Binding-site contacts:
Ligand atom C5 contacts residue LYS159 of chain 1.D at 4.0 Å.
Ligand atom OAD contacts residue SER132 of chain 1.D at 2.8 Å (h-bond).
Ligand atom N2 contacts residue VAL181 of chain 1.D at 3.8 Å.
Ligand atom OAD contacts residue ASP131 of chain 1.D at 3.9 Å.
Ligand atom O6 contacts residue PHE180 of chain 1.D at 3.7 Å.
Ligand atom N2 contacts residue LEU186 of chain 1.D at 3.4 Å.
Ligand atom N1 contacts residue VAL181 of chain 1.D at 2.7 Å (h-bond).
Ligand atom OAE contacts residue GLY133 of chain 1.D at 3.8 Å.
Ligand atom PAV contacts residue SER132 of chain 1.D at 3.5 Å.
Ligand atom N1 contacts residue PHE180 of chain 1.D at 3.3 Å.
Ligand atom N3 contacts residue PHE180 of chain 1.D at 3.5 Å.
Ligand atom C6 contacts residue LEU186 of chain 1.D at 4.0 Å (hydrophobic).
Ligand atom OAC contacts residue ASP131 of chain 1.D at 2.8 Å (salt-bridge).
Ligand atom N2 contacts residue ASP187 of chain 1.D at 2.9 Å (salt-bridge).
Ligand atom OAC contacts residue SER132 of chain 1.D at 3.2 Å (h-bond).
Ligand atom OAC contacts residue GLY133 of chain 1.D at 3.0 Å (h-bond).
Ligand atom N1 contacts residue LEU186 of chain 1.D at 3.3 Å.
Ligand atom CAS contacts residue POP1 of chain 1.T at 3.8 Å.
Ligand atom C6 contacts residue LYS159 of chain 1.D at 4.0 Å.
Ligand atom O6 contacts residue LYS159 of chain 1.D at 3.1 Å (salt-bridge).
Ligand atom C2 contacts residue LEU186 of chain 1.D at 3.6 Å (hydrophobic).
Ligand atom N7 contacts residue LYS159 of chain 1.D at 3.5 Å (salt-bridge).
Ligand atom C2 contacts residue PHE180 of chain 1.D at 3.3 Å (hydrophobic).
Ligand atom C2 contacts residue ASP187 of chain 1.D at 4.0 Å.
Ligand atom O6 contacts residue VAL181 of chain 1.D at 3.0 Å (h-bond).
Ligand atom C4 contacts residue PHE180 of chain 1.D at 3.6 Å (hydrophobic).
Ligand atom OAE contacts residue THR135 of chain 1.D at 4.1 Å.
Ligand atom OAN contacts residue VAL129 of chain 1.D at 3.9 Å.
Ligand atom C2 contacts residue VAL181 of chain 1.D at 3.7 Å (hydrophobic).
Ligand atom OAE contacts residue SER132 of chain 1.D at 3.3 Å (h-bond).
Ligand atom OAC contacts residue VAL130 of chain 1.D at 3.7 Å.
Ligand atom C6 contacts residue VAL181 of chain 1.D at 3.5 Å (hydrophobic).
Ligand atom N2 contacts residue PHE180 of chain 1.D at 3.6 Å.
Ligand atom C6 contacts residue PHE180 of chain 1.D at 3.4 Å (hydrophobic).
Ligand atom CAG contacts residue POP1 of chain 1.T at 3.2 Å.
Ligand atom C5 contacts residue PHE180 of chain 1.D at 3.6 Å (hydrophobic).
Ligand atom PAV contacts residue GLY133 of chain 1.D at 4.0 Å.
Ligand atom CAI contacts residue VAL129 of chain 1.D at 3.9 Å (hydrophobic).
Ligand atom PAV contacts residue ASP131 of chain 1.D at 4.0 Å.
Ligand atom NAL contacts residue POP1 of chain 1.T at 4.1 Å.

The small molecule below binds the protein below.
Small molecule (SMILES): Nc1nc2c(ncn2[C@@H]2CNC[C@@H]2OCP(=O)(O)O)c(=O)[nH]1

Sequence of chain 1.D:
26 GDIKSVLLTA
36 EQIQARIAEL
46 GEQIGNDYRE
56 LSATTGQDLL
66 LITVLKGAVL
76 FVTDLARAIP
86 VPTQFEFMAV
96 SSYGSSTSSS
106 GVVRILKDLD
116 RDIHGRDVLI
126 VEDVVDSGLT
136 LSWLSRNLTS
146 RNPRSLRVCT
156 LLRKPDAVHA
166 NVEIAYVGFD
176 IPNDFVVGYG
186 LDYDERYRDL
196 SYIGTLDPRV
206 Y